A small-molecule ligand and the protein it binds are described below.
Small molecule (SMILES): COc1ccccc1-c1ccc(CN)cc1Cl

Sequence of chain 1.B:
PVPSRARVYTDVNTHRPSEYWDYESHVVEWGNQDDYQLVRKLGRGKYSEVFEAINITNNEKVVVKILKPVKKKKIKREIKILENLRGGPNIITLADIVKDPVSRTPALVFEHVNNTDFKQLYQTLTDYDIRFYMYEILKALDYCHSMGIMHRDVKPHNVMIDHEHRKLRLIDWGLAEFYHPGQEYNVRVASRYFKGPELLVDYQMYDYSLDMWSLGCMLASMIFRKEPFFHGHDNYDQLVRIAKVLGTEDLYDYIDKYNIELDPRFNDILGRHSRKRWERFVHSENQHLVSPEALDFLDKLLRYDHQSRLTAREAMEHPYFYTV

Binding-site contacts:
Ligand atom C11 contacts residue PRO182 of chain 1.B at 3.5 Å (hydrophobic).
Ligand atom N contacts residue VAL185 of chain 1.B at 3.8 Å.
Ligand atom N contacts residue PHE144 of chain 1.B at 3.9 Å.
Ligand atom C contacts residue PHE144 of chain 1.B at 3.9 Å (hydrophobic).
Ligand atom C8 contacts residue PRO182 of chain 1.B at 3.8 Å (hydrophobic).
Ligand atom C11 contacts residue THR142 of chain 1.B at 4.0 Å.
Ligand atom C2 contacts residue MET248 of chain 1.B at 2.9 Å (hydrophobic).
Ligand atom C8 contacts residue VAL185 of chain 1.B at 3.8 Å (hydrophobic).
Ligand atom C1 contacts residue MET248 of chain 1.B at 3.5 Å (hydrophobic).
Ligand atom C2 contacts residue MET244 of chain 1.B at 3.5 Å (hydrophobic).
Ligand atom C13 contacts residue PHE144 of chain 1.B at 4.1 Å (hydrophobic).
Ligand atom O contacts residue MET248 of chain 1.B at 3.9 Å.
Ligand atom O contacts residue MET244 of chain 1.B at 3.8 Å.
Ligand atom C5 contacts residue ILE187 of chain 1.B at 4.1 Å (hydrophobic).
Ligand atom C contacts residue PRO182 of chain 1.B at 3.4 Å (hydrophobic).
Ligand atom O contacts residue PHE144 of chain 1.B at 3.9 Å.
Ligand atom C contacts residue MET248 of chain 1.B at 3.7 Å (hydrophobic).
Ligand atom C11 contacts residue VAL185 of chain 1.B at 3.2 Å (hydrophobic).
Ligand atom C8 contacts residue ILE187 of chain 1.B at 3.8 Å (hydrophobic).
Ligand atom C12 contacts residue LEU147 of chain 1.B at 3.5 Å (hydrophobic).
Ligand atom CL contacts residue MET248 of chain 1.B at 4.0 Å.
Ligand atom C7 contacts residue ILE187 of chain 1.B at 4.0 Å (hydrophobic).
Ligand atom C contacts residue MET244 of chain 1.B at 3.6 Å (hydrophobic).
Ligand atom C10 contacts residue VAL185 of chain 1.B at 3.5 Å (hydrophobic).
Ligand atom C1 contacts residue MET244 of chain 1.B at 3.6 Å (hydrophobic).
Ligand atom C8 contacts residue MET244 of chain 1.B at 3.7 Å (hydrophobic).
Ligand atom CL contacts residue LEU147 of chain 1.B at 3.8 Å.
Ligand atom C10 contacts residue PRO182 of chain 1.B at 3.5 Å (hydrophobic).
Ligand atom C3 contacts residue MET248 of chain 1.B at 3.3 Å (hydrophobic).
Ligand atom CL contacts residue PHE144 of chain 1.B at 4.0 Å.
Ligand atom C6 contacts residue MET244 of chain 1.B at 3.7 Å (hydrophobic).
Ligand atom C11 contacts residue ASN141 of chain 1.B at 3.7 Å.
Ligand atom C12 contacts residue PHE144 of chain 1.B at 3.8 Å (hydrophobic).
Ligand atom O contacts residue PRO182 of chain 1.B at 3.5 Å.
Ligand atom N contacts residue PRO182 of chain 1.B at 3.1 Å (h-bond).
Ligand atom C9 contacts residue PRO182 of chain 1.B at 3.0 Å (hydrophobic).
Ligand atom C9 contacts residue ILE187 of chain 1.B at 4.0 Å (hydrophobic).
Ligand atom C9 contacts residue VAL185 of chain 1.B at 2.9 Å (hydrophobic).
Ligand atom C10 contacts residue LEU147 of chain 1.B at 4.1 Å (hydrophobic).
Ligand atom C contacts residue SER247 of chain 1.B at 3.3 Å.